A protein and the small-molecule ligand that binds it are described below.
Small molecule (SMILES): CC(=O)N[C@H]1[C@H](O[C@H]2[C@H](O)[C@@H](NC(C)=O)CO[C@@H]2CO)O[C@H](CO)[C@@H](O)[C@@H]1O

Binding-site contacts:
Ligand atom C4 contacts residue ASN204 of chain 1.A at 4.3 Å.
Ligand atom C5 contacts residue THR206 of chain 1.A at 4.1 Å.
Ligand atom C5 contacts residue ASN204 of chain 1.A at 3.7 Å.
Ligand atom C7 contacts residue SER244 of chain 1.A at 4.3 Å.
Ligand atom C1 contacts residue THR206 of chain 1.A at 3.9 Å.
Ligand atom C2 contacts residue ASN204 of chain 1.A at 2.5 Å.
Ligand atom O7 contacts residue ILE247 of chain 1.A at 3.7 Å.
Ligand atom O7 contacts residue ASN204 of chain 1.A at 3.1 Å (h-bond).
Ligand atom C8 contacts residue ILE247 of chain 1.A at 4.3 Å (hydrophobic).
Ligand atom C7 contacts residue ASN204 of chain 1.A at 3.2 Å.
Ligand atom C1 contacts residue ASN204 of chain 1.A at 1.4 Å.
Ligand atom C3 contacts residue ASN204 of chain 1.A at 3.8 Å.
Ligand atom O6 contacts residue ASN204 of chain 1.A at 3.9 Å.
Ligand atom N2 contacts residue THR206 of chain 1.A at 4.5 Å.
Ligand atom C8 contacts residue ASN204 of chain 1.A at 4.4 Å.
Ligand atom C7 contacts residue PRO77 of chain 1.E at 4.3 Å (hydrophobic).
Ligand atom C7 contacts residue ILE247 of chain 1.A at 4.5 Å (hydrophobic).
Ligand atom O6 contacts residue THR206 of chain 1.A at 4.3 Å.
Ligand atom N2 contacts residue ASN204 of chain 1.A at 2.9 Å (h-bond).
Ligand atom O5 contacts residue ASN204 of chain 1.A at 2.4 Å (h-bond).
Ligand atom O5 contacts residue THR206 of chain 1.A at 4.0 Å.
Ligand atom C6 contacts residue ASN204 of chain 1.A at 4.4 Å.
Ligand atom C8 contacts residue PRO77 of chain 1.E at 3.3 Å (hydrophobic).
Ligand atom C8 contacts residue SER244 of chain 1.A at 3.2 Å.
Ligand atom O7 contacts residue PRO208 of chain 1.A at 4.4 Å.
Ligand atom C8 contacts residue GLU245 of chain 1.A at 4.1 Å.

Sequence of chain 1.A:
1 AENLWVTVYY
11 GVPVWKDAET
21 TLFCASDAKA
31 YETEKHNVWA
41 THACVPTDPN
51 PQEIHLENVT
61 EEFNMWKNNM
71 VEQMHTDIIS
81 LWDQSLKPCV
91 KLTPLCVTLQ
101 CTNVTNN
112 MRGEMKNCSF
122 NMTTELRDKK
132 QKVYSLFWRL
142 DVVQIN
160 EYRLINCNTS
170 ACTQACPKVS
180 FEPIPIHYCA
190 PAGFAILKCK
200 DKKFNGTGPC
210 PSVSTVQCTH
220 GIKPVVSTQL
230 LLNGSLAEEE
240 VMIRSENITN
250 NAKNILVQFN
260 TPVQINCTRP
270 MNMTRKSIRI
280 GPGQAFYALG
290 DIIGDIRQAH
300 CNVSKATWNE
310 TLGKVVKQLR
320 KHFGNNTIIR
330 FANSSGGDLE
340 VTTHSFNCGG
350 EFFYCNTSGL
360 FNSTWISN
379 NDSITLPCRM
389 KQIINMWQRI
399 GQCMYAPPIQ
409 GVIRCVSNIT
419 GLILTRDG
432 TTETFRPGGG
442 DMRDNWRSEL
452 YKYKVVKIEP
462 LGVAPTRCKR

Sequence of chain 1.E:
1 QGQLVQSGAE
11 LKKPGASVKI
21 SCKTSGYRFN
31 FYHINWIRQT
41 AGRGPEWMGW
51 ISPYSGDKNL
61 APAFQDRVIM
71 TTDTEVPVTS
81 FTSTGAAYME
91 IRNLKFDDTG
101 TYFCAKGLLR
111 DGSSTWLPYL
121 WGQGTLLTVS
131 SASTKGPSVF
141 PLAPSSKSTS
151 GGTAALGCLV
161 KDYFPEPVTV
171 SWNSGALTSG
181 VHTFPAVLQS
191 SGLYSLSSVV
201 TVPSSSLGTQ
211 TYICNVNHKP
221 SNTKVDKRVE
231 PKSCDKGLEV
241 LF